The protein below binds the small molecule below.
Small molecule (SMILES): CCCC(=O)OC[C@H](COP(=O)(O)O[C@@H]1[C@H](O)[C@H](O)[C@@H](OP(=O)(O)O)[C@H](OP(=O)(O)O)[C@H]1O)OC(=O)CCC

Sequence of chain 1.A:
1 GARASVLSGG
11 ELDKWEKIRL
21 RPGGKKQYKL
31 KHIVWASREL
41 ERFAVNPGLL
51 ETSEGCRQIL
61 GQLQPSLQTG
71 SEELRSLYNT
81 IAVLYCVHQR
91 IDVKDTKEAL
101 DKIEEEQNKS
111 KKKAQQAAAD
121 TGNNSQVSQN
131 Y

Binding-site contacts:
Ligand atom O2' contacts residue TRP35 of chain 1.A at 2.9 Å (h-bond).
Ligand atom C10 contacts residue THR80 of chain 1.A at 2.9 Å.
Ligand atom O41 contacts residue ARG21 of chain 1.A at 2.8 Å (salt-bridge).
Ligand atom C8 contacts residue TRP35 of chain 1.A at 4.3 Å (hydrophobic).
Ligand atom C3' contacts residue TRP35 of chain 1.A at 3.9 Å (hydrophobic).
Ligand atom C8 contacts residue THR80 of chain 1.A at 4.5 Å.
Ligand atom C2 contacts residue LYS26 of chain 1.A at 3.9 Å.
Ligand atom O42 contacts residue ARG75 of chain 1.A at 3.2 Å (salt-bridge).
Ligand atom C1' contacts residue TRP35 of chain 1.A at 3.3 Å (hydrophobic).
Ligand atom O51 contacts residue ARG75 of chain 1.A at 3.8 Å.
Ligand atom OP3 contacts residue LYS26 of chain 1.A at 3.8 Å.
Ligand atom C9 contacts residue THR80 of chain 1.A at 3.4 Å.
Ligand atom P4 contacts residue ARG21 of chain 1.A at 3.6 Å.
Ligand atom C9 contacts residue SER76 of chain 1.A at 3.5 Å.
Ligand atom C7 contacts residue TRP35 of chain 1.A at 3.3 Å (hydrophobic).
Ligand atom C10 contacts residue TYR28 of chain 1.A at 4.2 Å (hydrophobic).
Ligand atom C7 contacts residue SER76 of chain 1.A at 3.8 Å.
Ligand atom O7 contacts residue SER76 of chain 1.A at 2.8 Å (h-bond).
Ligand atom C10 contacts residue ASN79 of chain 1.A at 4.1 Å.
Ligand atom OP2 contacts residue LYS26 of chain 1.A at 3.3 Å (salt-bridge).
Ligand atom C9 contacts residue TRP35 of chain 1.A at 4.0 Å (hydrophobic).
Ligand atom O7 contacts residue TRP35 of chain 1.A at 3.0 Å.
Ligand atom O6 contacts residue SER76 of chain 1.A at 3.7 Å.
Ligand atom O1' contacts residue TRP35 of chain 1.A at 2.9 Å.
Ligand atom O4 contacts residue ARG21 of chain 1.A at 4.3 Å.
Ligand atom O52 contacts residue GLU72 of chain 1.A at 3.7 Å.
Ligand atom O42 contacts residue ARG21 of chain 1.A at 3.2 Å.
Ligand atom P1 contacts residue LYS26 of chain 1.A at 4.1 Å.
Ligand atom C10 contacts residue LEU20 of chain 1.A at 4.1 Å (hydrophobic).
Ligand atom C2' contacts residue TRP35 of chain 1.A at 3.6 Å (hydrophobic).
Ligand atom C11 contacts residue TRP35 of chain 1.A at 4.0 Å (hydrophobic).
Ligand atom C10 contacts residue SER76 of chain 1.A at 3.6 Å.
Ligand atom C8 contacts residue HIS32 of chain 1.A at 4.1 Å.
Ligand atom C8 contacts residue SER76 of chain 1.A at 4.2 Å.
Ligand atom O52 contacts residue SER76 of chain 1.A at 3.9 Å.
Ligand atom C12 contacts residue TRP35 of chain 1.A at 4.3 Å (hydrophobic).